A small-molecule ligand and the protein it binds are described below.
Small molecule (SMILES): CC(=O)N[C@@H]1[C@@H](O)[C@H](O)[C@@H](CO)O[C@H]1O

Sequence of chain 1.C:
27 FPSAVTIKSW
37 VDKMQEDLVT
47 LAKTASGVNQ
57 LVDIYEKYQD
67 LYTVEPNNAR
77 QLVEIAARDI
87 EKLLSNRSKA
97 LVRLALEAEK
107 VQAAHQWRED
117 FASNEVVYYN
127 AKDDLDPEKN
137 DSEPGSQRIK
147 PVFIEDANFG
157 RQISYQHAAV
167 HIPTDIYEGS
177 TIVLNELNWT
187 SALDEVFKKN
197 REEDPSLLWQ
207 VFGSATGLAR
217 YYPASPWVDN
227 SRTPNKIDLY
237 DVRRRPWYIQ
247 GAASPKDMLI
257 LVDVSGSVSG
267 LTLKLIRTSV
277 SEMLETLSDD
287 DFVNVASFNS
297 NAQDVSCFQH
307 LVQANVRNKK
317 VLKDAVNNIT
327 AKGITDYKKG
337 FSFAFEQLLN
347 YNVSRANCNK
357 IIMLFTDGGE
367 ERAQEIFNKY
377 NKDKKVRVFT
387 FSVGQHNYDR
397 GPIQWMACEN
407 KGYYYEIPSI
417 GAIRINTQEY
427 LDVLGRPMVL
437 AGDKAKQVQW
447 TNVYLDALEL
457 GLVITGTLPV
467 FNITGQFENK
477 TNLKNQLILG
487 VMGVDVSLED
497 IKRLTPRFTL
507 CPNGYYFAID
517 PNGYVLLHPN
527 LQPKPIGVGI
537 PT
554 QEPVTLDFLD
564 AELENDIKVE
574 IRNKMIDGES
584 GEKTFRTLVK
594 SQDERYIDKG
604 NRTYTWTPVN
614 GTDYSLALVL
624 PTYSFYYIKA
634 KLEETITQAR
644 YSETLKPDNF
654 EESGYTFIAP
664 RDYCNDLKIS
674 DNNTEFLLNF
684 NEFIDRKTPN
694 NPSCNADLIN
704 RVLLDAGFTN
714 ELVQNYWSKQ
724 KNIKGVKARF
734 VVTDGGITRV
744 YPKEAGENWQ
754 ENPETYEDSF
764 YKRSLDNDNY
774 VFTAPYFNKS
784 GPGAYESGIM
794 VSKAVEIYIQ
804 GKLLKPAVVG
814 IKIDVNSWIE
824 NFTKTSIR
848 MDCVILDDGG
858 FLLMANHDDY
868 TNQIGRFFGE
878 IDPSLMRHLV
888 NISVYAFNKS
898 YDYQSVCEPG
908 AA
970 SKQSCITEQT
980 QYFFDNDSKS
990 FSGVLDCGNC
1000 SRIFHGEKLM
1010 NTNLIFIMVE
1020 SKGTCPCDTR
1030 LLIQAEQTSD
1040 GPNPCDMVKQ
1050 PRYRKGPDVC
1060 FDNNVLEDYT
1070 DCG

Binding-site contacts:
Ligand atom C2 contacts residue ASN348 of chain 1.C at 2.4 Å.
Ligand atom O7 contacts residue ASN346 of chain 1.C at 4.4 Å.
Ligand atom C8 contacts residue ASN346 of chain 1.C at 3.9 Å.
Ligand atom O7 contacts residue ASN348 of chain 1.C at 3.6 Å.
Ligand atom C1 contacts residue ASN348 of chain 1.C at 1.4 Å.
Ligand atom N2 contacts residue ASN348 of chain 1.C at 2.9 Å (h-bond).
Ligand atom C5 contacts residue ASN348 of chain 1.C at 3.6 Å.
Ligand atom C3 contacts residue ASN348 of chain 1.C at 3.8 Å.
Ligand atom O5 contacts residue ASN348 of chain 1.C at 2.3 Å (h-bond).
Ligand atom C4 contacts residue ASN348 of chain 1.C at 4.2 Å.
Ligand atom C7 contacts residue ASN346 of chain 1.C at 4.2 Å.
Ligand atom C7 contacts residue ASN348 of chain 1.C at 3.4 Å.